Sequence of chain 1.D:
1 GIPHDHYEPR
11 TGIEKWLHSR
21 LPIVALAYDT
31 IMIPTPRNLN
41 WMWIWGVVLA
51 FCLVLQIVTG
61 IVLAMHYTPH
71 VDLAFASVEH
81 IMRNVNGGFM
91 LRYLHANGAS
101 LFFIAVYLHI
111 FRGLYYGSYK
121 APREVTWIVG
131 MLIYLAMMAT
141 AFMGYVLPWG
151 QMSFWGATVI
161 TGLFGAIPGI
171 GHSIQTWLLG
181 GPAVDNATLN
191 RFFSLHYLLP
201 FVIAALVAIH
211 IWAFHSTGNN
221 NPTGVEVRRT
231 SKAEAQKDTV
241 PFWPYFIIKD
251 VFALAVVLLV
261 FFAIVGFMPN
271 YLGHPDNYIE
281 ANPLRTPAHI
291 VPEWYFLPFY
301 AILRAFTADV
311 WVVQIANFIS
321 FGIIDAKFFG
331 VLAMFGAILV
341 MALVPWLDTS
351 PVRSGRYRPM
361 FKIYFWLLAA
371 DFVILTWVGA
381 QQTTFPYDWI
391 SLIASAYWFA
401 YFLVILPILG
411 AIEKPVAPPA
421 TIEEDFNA

The protein below binds the small molecule below.
Small molecule (SMILES): C/C=C(C)/C=C/C=C[C@H](OC)[C@@H](C)[C@@H](OC)[C@@H](C)CCc1oc2c(O)c(OC)cc(OC)c2c(=O)c1C

Sequence of chain 1.C:
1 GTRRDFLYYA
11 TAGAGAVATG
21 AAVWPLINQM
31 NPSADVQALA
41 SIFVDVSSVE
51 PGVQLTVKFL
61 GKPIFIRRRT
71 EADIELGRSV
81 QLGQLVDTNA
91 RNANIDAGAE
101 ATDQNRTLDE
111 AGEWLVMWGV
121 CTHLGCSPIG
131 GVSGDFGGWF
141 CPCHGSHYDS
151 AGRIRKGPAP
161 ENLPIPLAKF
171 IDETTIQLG

Binding-site contacts:
Ligand atom C10 contacts residue ILE160 of chain 1.D at 3.6 Å (hydrophobic).
Ligand atom C8 contacts residue GLU293 of chain 1.D at 3.8 Å.
Ligand atom C8A contacts residue PRO292 of chain 1.D at 3.5 Å (hydrophobic).
Ligand atom O8 contacts residue GLU293 of chain 1.D at 2.7 Å (salt-bridge).
Ligand atom O7 contacts residue GLU293 of chain 1.D at 3.7 Å.
Ligand atom C8 contacts residue PRO292 of chain 1.D at 3.4 Å (hydrophobic).
Ligand atom C5M contacts residue CYS143 of chain 1.C at 3.8 Å (hydrophobic).
Ligand atom C21 contacts residue PHE192 of chain 1.D at 3.8 Å (hydrophobic).
Ligand atom C7 contacts residue GLY156 of chain 1.D at 3.6 Å.
Ligand atom C23 contacts residue PHE335 of chain 1.D at 3.6 Å (hydrophobic).
Ligand atom C23 contacts residue MET334 of chain 1.D at 3.6 Å (hydrophobic).
Ligand atom O1 contacts residue ILE160 of chain 1.D at 3.6 Å.
Ligand atom C3M contacts residue MET334 of chain 1.D at 3.7 Å (hydrophobic).
Ligand atom C5 contacts residue VAL159 of chain 1.D at 3.6 Å (hydrophobic).
Ligand atom O5 contacts residue HIS144 of chain 1.C at 3.5 Å (h-bond).
Ligand atom C4 contacts residue TYR300 of chain 1.D at 3.7 Å (hydrophobic).
Ligand atom C6 contacts residue PRO292 of chain 1.D at 3.8 Å (hydrophobic).
Ligand atom C23 contacts residue ILE338 of chain 1.D at 3.7 Å (hydrophobic).
Ligand atom O4 contacts residue TYR300 of chain 1.D at 3.5 Å.
Ligand atom O4 contacts residue VAL159 of chain 1.D at 3.3 Å.
Ligand atom C16 contacts residue ILE160 of chain 1.D at 3.7 Å (hydrophobic).
Ligand atom C5 contacts residue PRO292 of chain 1.D at 3.7 Å (hydrophobic).
Ligand atom C20 contacts residue LEU178 of chain 1.D at 3.8 Å (hydrophobic).
Ligand atom C4 contacts residue VAL159 of chain 1.D at 3.6 Å (hydrophobic).
Ligand atom O8 contacts residue PRO292 of chain 1.D at 3.6 Å.
Ligand atom C25 contacts residue LEU135 of chain 1.D at 3.5 Å (hydrophobic).
Ligand atom C7M contacts residue VAL291 of chain 1.D at 3.1 Å (hydrophobic).
Ligand atom O12 contacts residue MET334 of chain 1.D at 3.1 Å.
Ligand atom C7M contacts residue GLU293 of chain 1.D at 3.2 Å.
Ligand atom C7M contacts residue PRO292 of chain 1.D at 3.2 Å (hydrophobic).
Ligand atom O14 contacts residue MET138 of chain 1.D at 3.8 Å.
Ligand atom C22 contacts residue PHE296 of chain 1.D at 3.6 Å (hydrophobic).
Ligand atom C18 contacts residue PHE142 of chain 1.D at 3.7 Å (hydrophobic).
Ligand atom O5 contacts residue VAL159 of chain 1.D at 3.3 Å.
Ligand atom C7 contacts residue PRO292 of chain 1.D at 3.8 Å (hydrophobic).
Ligand atom C4A contacts residue VAL159 of chain 1.D at 3.8 Å (hydrophobic).
Ligand atom O4 contacts residue HIS144 of chain 1.C at 3.0 Å (h-bond).
Ligand atom O7 contacts residue GLY156 of chain 1.D at 3.2 Å.
Ligand atom C4A contacts residue PRO292 of chain 1.D at 3.5 Å (hydrophobic).
Ligand atom C24 contacts residue ILE160 of chain 1.D at 3.7 Å (hydrophobic).